Binding-site contacts:
Ligand atom C6 contacts residue TYR183 of chain 1.F at 3.5 Å (hydrophobic).
Ligand atom C3 contacts residue NAP1 of chain 1.W at 3.1 Å.
Ligand atom O7 contacts residue SER223 of chain 1.F at 3.8 Å.
Ligand atom C10 contacts residue ALA121 of chain 1.F at 3.4 Å (hydrophobic).
Ligand atom C12 contacts residue LEU128 of chain 1.F at 3.7 Å (hydrophobic).
Ligand atom C11 contacts residue ALA123 of chain 1.F at 3.7 Å (hydrophobic).
Ligand atom C8 contacts residue NAP1 of chain 1.W at 3.6 Å.
Ligand atom O17 contacts residue LYS190 of chain 1.F at 3.8 Å.
Ligand atom C17 contacts residue VAL227 of chain 1.F at 3.6 Å (hydrophobic).
Ligand atom C6 contacts residue NAP1 of chain 1.W at 3.5 Å.
Ligand atom C10 contacts residue SER223 of chain 1.F at 4.0 Å.
Ligand atom C4 contacts residue ALA224 of chain 1.F at 3.6 Å (hydrophobic).
Ligand atom C5 contacts residue NAP1 of chain 1.W at 3.5 Å.
Ligand atom C13 contacts residue VAL227 of chain 1.F at 3.6 Å (hydrophobic).
Ligand atom C12 contacts residue VAL227 of chain 1.F at 3.9 Å (hydrophobic).
Ligand atom C9 contacts residue ALA121 of chain 1.F at 3.8 Å (hydrophobic).
Ligand atom C3 contacts residue ALA224 of chain 1.F at 3.7 Å (hydrophobic).
Ligand atom C10 contacts residue PHE122 of chain 1.F at 3.8 Å (hydrophobic).
Ligand atom C9 contacts residue NAP1 of chain 1.W at 3.8 Å.
Ligand atom C11 contacts residue MET186 of chain 1.F at 3.6 Å (hydrophobic).
Ligand atom C9 contacts residue SER223 of chain 1.F at 3.4 Å.
Ligand atom C15 contacts residue VAL227 of chain 1.F at 3.9 Å (hydrophobic).
Ligand atom C8 contacts residue SER223 of chain 1.F at 3.7 Å.
Ligand atom C18 contacts residue GLN181 of chain 1.F at 3.8 Å.
Ligand atom C12 contacts residue MET186 of chain 1.F at 4.0 Å (hydrophobic).
Ligand atom C15 contacts residue PHE230 of chain 1.F at 4.0 Å (hydrophobic).
Ligand atom C1 contacts residue NAP1 of chain 1.W at 3.5 Å.
Ligand atom C16 contacts residue PHE230 of chain 1.F at 3.9 Å (hydrophobic).
Ligand atom C18 contacts residue VAL227 of chain 1.F at 3.6 Å (hydrophobic).
Ligand atom C2 contacts residue NAP1 of chain 1.W at 3.1 Å.
Ligand atom C14 contacts residue NAP1 of chain 1.W at 3.3 Å.
Ligand atom C16 contacts residue TYR173 of chain 1.F at 3.7 Å (hydrophobic).
Ligand atom O7 contacts residue NAP1 of chain 1.W at 3.2 Å (h-bond).
Ligand atom O17 contacts residue NAP1 of chain 1.W at 2.5 Å (h-bond).
Ligand atom C17 contacts residue PHE230 of chain 1.F at 4.0 Å (hydrophobic).
Ligand atom C4 contacts residue NAP1 of chain 1.W at 3.5 Å.
Ligand atom C1 contacts residue TYR183 of chain 1.F at 3.3 Å (hydrophobic).
Ligand atom O17 contacts residue TYR183 of chain 1.F at 2.5 Å (h-bond).
Ligand atom C1 contacts residue TYR173 of chain 1.F at 4.0 Å (hydrophobic).
Ligand atom C14 contacts residue TYR173 of chain 1.F at 4.1 Å (hydrophobic).

Sequence of chain 1.F:
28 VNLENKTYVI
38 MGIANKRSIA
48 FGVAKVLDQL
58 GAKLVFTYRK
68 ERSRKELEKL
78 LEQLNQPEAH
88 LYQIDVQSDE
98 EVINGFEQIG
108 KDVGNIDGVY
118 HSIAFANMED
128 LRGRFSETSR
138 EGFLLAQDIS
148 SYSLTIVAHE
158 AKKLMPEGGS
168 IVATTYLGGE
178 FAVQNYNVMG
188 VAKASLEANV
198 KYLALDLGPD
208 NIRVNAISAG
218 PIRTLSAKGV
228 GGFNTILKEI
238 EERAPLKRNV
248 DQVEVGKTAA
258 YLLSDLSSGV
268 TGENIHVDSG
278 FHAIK

This small molecule binds to this protein.
Small molecule (SMILES): CCCCCc1ccc(Oc2ccccc2)c(O)c1